This small molecule binds to this protein.
Small molecule (SMILES): COc1ccc(N2CCN(c3cccc(C)c3)CC2)nn1

Binding-site contacts:
Ligand atom C1 contacts residue TYR194 of chain 14.A at 4.2 Å (hydrophobic).
Ligand atom C10 contacts residue SER123 of chain 14.A at 4.2 Å.
Ligand atom O2 contacts residue MET195 of chain 14.A at 4.4 Å.
Ligand atom C17 contacts residue ILE220 of chain 14.A at 3.9 Å (hydrophobic).
Ligand atom N4 contacts residue TYR193 of chain 14.A at 3.5 Å.
Ligand atom C21 contacts residue ILE101 of chain 14.A at 4.0 Å (hydrophobic).
Ligand atom C17 contacts residue TYR147 of chain 14.A at 4.0 Å (hydrophobic).
Ligand atom C14 contacts residue LEU187 of chain 14.A at 4.3 Å (hydrophobic).
Ligand atom C14 contacts residue ILE101 of chain 14.A at 4.1 Å (hydrophobic).
Ligand atom C1 contacts residue MET195 of chain 14.A at 4.3 Å (hydrophobic).
Ligand atom C3 contacts residue PHE121 of chain 14.A at 4.4 Å (hydrophobic).
Ligand atom C1 contacts residue ASN215 of chain 14.A at 3.6 Å.
Ligand atom C6 contacts residue THR102 of chain 14.A at 4.3 Å.
Ligand atom C16 contacts residue TYR147 of chain 14.A at 4.3 Å (hydrophobic).
Ligand atom C13 contacts residue THR102 of chain 14.A at 4.3 Å.
Ligand atom C21 contacts residue ILE220 of chain 14.A at 3.5 Å (hydrophobic).
Ligand atom C19 contacts residue ILE125 of chain 14.A at 3.2 Å (hydrophobic).
Ligand atom N4 contacts residue MET217 of chain 14.A at 3.3 Å.
Ligand atom C17 contacts residue ILE101 of chain 14.A at 3.8 Å (hydrophobic).
Ligand atom C10 contacts residue HIS241 of chain 14.A at 3.6 Å.
Ligand atom C3 contacts residue LEU103 of chain 14.A at 4.2 Å (hydrophobic).
Ligand atom C3 contacts residue TYR193 of chain 14.A at 3.8 Å (hydrophobic).
Ligand atom C8 contacts residue LEU103 of chain 14.A at 3.1 Å (hydrophobic).
Ligand atom C8 contacts residue PHE121 of chain 14.A at 4.3 Å (hydrophobic).
Ligand atom C15 contacts residue ILE101 of chain 14.A at 4.1 Å (hydrophobic).
Ligand atom C7 contacts residue THR102 of chain 14.A at 4.2 Å.
Ligand atom C21 contacts residue TYR147 of chain 14.A at 2.7 Å (hydrophobic).
Ligand atom O2 contacts residue TYR193 of chain 14.A at 3.4 Å.
Ligand atom C7 contacts residue LEU103 of chain 14.A at 3.2 Å (hydrophobic).
Ligand atom C16 contacts residue ILE101 of chain 14.A at 3.5 Å (hydrophobic).
Ligand atom C18 contacts residue ILE125 of chain 14.A at 4.2 Å (hydrophobic).
Ligand atom N5 contacts residue TYR193 of chain 14.A at 4.0 Å.
Ligand atom C13 contacts residue ILE101 of chain 14.A at 3.4 Å (hydrophobic).
Ligand atom C20 contacts residue ILE125 of chain 14.A at 3.4 Å (hydrophobic).
Ligand atom C1 contacts residue TYR193 of chain 14.A at 3.8 Å (hydrophobic).
Ligand atom N5 contacts residue MET217 of chain 14.A at 3.3 Å (h-bond).
Ligand atom C18 contacts residue ILE220 of chain 14.A at 4.3 Å (hydrophobic).
Ligand atom C11 contacts residue HIS241 of chain 14.A at 3.7 Å.
Ligand atom C18 contacts residue PHE182 of chain 14.A at 4.0 Å (hydrophobic).
Ligand atom C14 contacts residue MET217 of chain 14.A at 3.9 Å (hydrophobic).

Sequence of chain 14.A:
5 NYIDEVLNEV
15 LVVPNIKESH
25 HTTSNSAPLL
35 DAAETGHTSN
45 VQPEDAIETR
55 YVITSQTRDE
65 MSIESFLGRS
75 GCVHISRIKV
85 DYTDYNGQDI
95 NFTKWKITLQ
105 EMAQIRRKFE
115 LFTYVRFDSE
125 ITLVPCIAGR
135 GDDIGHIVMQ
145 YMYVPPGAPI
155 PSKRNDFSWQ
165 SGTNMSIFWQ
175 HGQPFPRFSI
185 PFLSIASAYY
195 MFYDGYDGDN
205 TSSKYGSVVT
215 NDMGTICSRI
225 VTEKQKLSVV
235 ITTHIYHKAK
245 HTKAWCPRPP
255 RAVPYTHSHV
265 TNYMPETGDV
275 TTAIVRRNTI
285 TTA